Binding-site contacts:
Ligand atom C32 contacts residue YGO1 of chain 1.F at 0.2 Å.
Ligand atom C02 contacts residue YGO1 of chain 1.F at 0.3 Å.
Ligand atom C05 contacts residue YGO1 of chain 1.F at 0.4 Å.
Ligand atom C28 contacts residue YGO1 of chain 1.F at 0.2 Å.
Ligand atom N25 contacts residue YGO1 of chain 1.F at 0.2 Å (h-bond).
Ligand atom C27 contacts residue YGO1 of chain 1.F at 0.1 Å.
Ligand atom C10 contacts residue YGO1 of chain 1.F at 0.8 Å.
Ligand atom C13 contacts residue YGO1 of chain 1.F at 0.4 Å.
Ligand atom C31 contacts residue YGO1 of chain 1.F at 0.2 Å.
Ligand atom C21 contacts residue YGO1 of chain 1.F at 0.2 Å.
Ligand atom C07 contacts residue YGO1 of chain 1.F at 1.4 Å.
Ligand atom N03 contacts residue YGO1 of chain 1.F at 0.3 Å (h-bond).
Ligand atom O06 contacts residue YGO1 of chain 1.F at 0.5 Å (h-bond).
Ligand atom O01 contacts residue YGO1 of chain 1.F at 0.3 Å (h-bond).
Ligand atom N26 contacts residue YGO1 of chain 1.F at 0.1 Å (h-bond).
Ligand atom C36 contacts residue YGO1 of chain 1.F at 0.1 Å.
Ligand atom C33 contacts residue YGO1 of chain 1.F at 0.1 Å.
Ligand atom C11 contacts residue YGO1 of chain 1.F at 1.0 Å.
Ligand atom C12 contacts residue YGO1 of chain 1.F at 2.0 Å.
Ligand atom C23 contacts residue YGO1 of chain 1.F at 0.2 Å.
Ligand atom C16 contacts residue YGO1 of chain 1.F at 0.2 Å.
Ligand atom C18 contacts residue YGO1 of chain 1.F at 0.1 Å.
Ligand atom C30 contacts residue YGO1 of chain 1.F at 0.2 Å.
Ligand atom N24 contacts residue YGO1 of chain 1.F at 0.1 Å (h-bond).
Ligand atom N25 contacts residue GLN163 of chain 1.B at 3.2 Å (h-bond).
Ligand atom N25 contacts residue PHE159 of chain 1.B at 3.2 Å.
Ligand atom C14 contacts residue YGO1 of chain 1.F at 0.3 Å.
Ligand atom C22 contacts residue YGO1 of chain 1.F at 0.2 Å.
Ligand atom C17 contacts residue YGO1 of chain 1.F at 0.2 Å.
Ligand atom O29 contacts residue YGO1 of chain 1.F at 0.2 Å (h-bond).
Ligand atom C20 contacts residue YGO1 of chain 1.F at 0.3 Å.
Ligand atom C09 contacts residue YGO1 of chain 1.F at 0.7 Å.
Ligand atom C35 contacts residue YGO1 of chain 1.F at 0.2 Å.
Ligand atom O29 contacts residue LEU289 of chain 1.B at 3.2 Å.
Ligand atom O34 contacts residue YGO1 of chain 1.F at 0.1 Å (h-bond).
Ligand atom C15 contacts residue YGO1 of chain 1.F at 0.3 Å.
Ligand atom C04 contacts residue YGO1 of chain 1.F at 0.3 Å.
Ligand atom C11 contacts residue GLN163 of chain 1.B at 3.0 Å.
Ligand atom C08 contacts residue YGO1 of chain 1.F at 0.6 Å.
Ligand atom C19 contacts residue YGO1 of chain 1.F at 0.3 Å.

Sequence of chain 1.B:
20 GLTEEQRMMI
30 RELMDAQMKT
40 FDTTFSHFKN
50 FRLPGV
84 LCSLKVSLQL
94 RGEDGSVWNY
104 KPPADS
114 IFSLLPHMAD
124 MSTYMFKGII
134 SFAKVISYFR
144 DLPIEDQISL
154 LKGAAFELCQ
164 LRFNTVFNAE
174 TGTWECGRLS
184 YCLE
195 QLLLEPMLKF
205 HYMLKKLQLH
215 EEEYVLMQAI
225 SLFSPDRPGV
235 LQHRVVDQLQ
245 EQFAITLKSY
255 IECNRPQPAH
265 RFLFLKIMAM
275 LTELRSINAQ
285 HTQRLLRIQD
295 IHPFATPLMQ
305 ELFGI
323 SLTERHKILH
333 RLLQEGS

This small molecule binds to this protein.
Small molecule (SMILES): CCC[C@H](CC)Oc1ccc(C(C)(C)C)cc1NC(=O)c1nnn(-c2cc(OC)ccc2OC)c1C